The small molecule below binds the protein below.
Small molecule (SMILES): C[S@](=O)CC[C@H](N)C(=O)O

Binding-site contacts:
Ligand atom OD1 contacts residue ASP55 of chain 1.A at 3.9 Å.
Ligand atom SD contacts residue TYR90 of chain 1.A at 4.3 Å.
Ligand atom SD contacts residue CYS16 of chain 1.A at 3.2 Å (h-bond).
Ligand atom C contacts residue TRP18 of chain 1.A at 4.1 Å (hydrophobic).
Ligand atom CE contacts residue TYR47 of chain 1.A at 3.6 Å (hydrophobic).
Ligand atom CE contacts residue HIS137 of chain 1.A at 4.1 Å.
Ligand atom CG contacts residue TYR47 of chain 1.A at 3.1 Å (hydrophobic).
Ligand atom OXT contacts residue TRP18 of chain 1.A at 3.7 Å.
Ligand atom OD1 contacts residue TYR47 of chain 1.A at 3.6 Å (h-bond).
Ligand atom OD1 contacts residue GLN89 of chain 1.A at 3.5 Å (h-bond).
Ligand atom CE contacts residue TRP18 of chain 1.A at 3.8 Å (hydrophobic).
Ligand atom SD contacts residue TYR47 of chain 1.A at 3.7 Å.
Ligand atom CB contacts residue TYR47 of chain 1.A at 4.4 Å (hydrophobic).
Ligand atom OD1 contacts residue CYS16 of chain 1.A at 4.2 Å.
Ligand atom CG contacts residue TRP18 of chain 1.A at 3.8 Å (hydrophobic).
Ligand atom CE contacts residue ASP55 of chain 1.A at 4.1 Å.
Ligand atom SD contacts residue ASP55 of chain 1.A at 4.5 Å.
Ligand atom N contacts residue TYR47 of chain 1.A at 4.1 Å.
Ligand atom CB contacts residue TRP18 of chain 1.A at 4.1 Å (hydrophobic).
Ligand atom CE contacts residue PHE17 of chain 1.A at 4.3 Å (hydrophobic).
Ligand atom CE contacts residue CYS16 of chain 1.A at 3.3 Å (hydrophobic).
Ligand atom N contacts residue TRP18 of chain 1.A at 3.7 Å.
Ligand atom OD1 contacts residue TYR90 of chain 1.A at 3.1 Å (h-bond).
Ligand atom CA contacts residue TRP18 of chain 1.A at 4.1 Å (hydrophobic).

Sequence of chain 1.A:
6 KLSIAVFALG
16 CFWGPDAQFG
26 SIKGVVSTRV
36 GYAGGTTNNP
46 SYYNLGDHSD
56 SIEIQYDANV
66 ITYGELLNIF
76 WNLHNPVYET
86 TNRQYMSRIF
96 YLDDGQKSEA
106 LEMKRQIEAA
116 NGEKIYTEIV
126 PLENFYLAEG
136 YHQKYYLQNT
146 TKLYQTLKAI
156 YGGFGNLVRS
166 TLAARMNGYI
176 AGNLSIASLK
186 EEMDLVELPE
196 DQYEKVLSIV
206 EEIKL